The small molecule below binds the protein below.
Small molecule (SMILES): Nc1nccc(-c2c(-c3ccc(F)cc3)ncn2C2CCCCC2)n1

Binding-site contacts:
Ligand atom C10 contacts residue MET84 of chain 1.B at 3.4 Å (hydrophobic).
Ligand atom F1 contacts residue MET84 of chain 1.B at 3.6 Å.
Ligand atom C2 contacts residue MET82 of chain 1.B at 3.8 Å (hydrophobic).
Ligand atom C12 contacts residue LEU137 of chain 1.B at 3.7 Å (hydrophobic).
Ligand atom C6 contacts residue ILE25 of chain 1.B at 3.7 Å (hydrophobic).
Ligand atom C12 contacts residue ALA38 of chain 1.B at 3.8 Å (hydrophobic).
Ligand atom C2 contacts residue LYS40 of chain 1.B at 3.8 Å.
Ligand atom C3 contacts residue MET84 of chain 1.B at 3.6 Å (hydrophobic).
Ligand atom N2 contacts residue ILE150 of chain 1.B at 3.6 Å.
Ligand atom C19 contacts residue SER90 of chain 1.B at 3.5 Å.
Ligand atom N4 contacts residue ALA38 of chain 1.B at 3.5 Å.
Ligand atom N4 contacts residue LEU87 of chain 1.B at 2.9 Å (h-bond).
Ligand atom C13 contacts residue LEU137 of chain 1.B at 3.8 Å (hydrophobic).
Ligand atom C11 contacts residue ALA38 of chain 1.B at 3.5 Å (hydrophobic).
Ligand atom C1 contacts residue MET84 of chain 1.B at 3.8 Å (hydrophobic).
Ligand atom C1 contacts residue MET82 of chain 1.B at 3.8 Å (hydrophobic).
Ligand atom C11 contacts residue LEU87 of chain 1.B at 3.7 Å (hydrophobic).
Ligand atom C14 contacts residue ASP134 of chain 1.B at 3.8 Å.
Ligand atom F1 contacts residue ILE70 of chain 1.B at 3.7 Å.
Ligand atom C1 contacts residue ALA38 of chain 1.B at 3.5 Å (hydrophobic).
Ligand atom C10 contacts residue ALA38 of chain 1.B at 3.9 Å (hydrophobic).
Ligand atom C18 contacts residue ASP93 of chain 1.B at 3.6 Å.
Ligand atom C1 contacts residue LYS40 of chain 1.B at 3.6 Å.
Ligand atom N5 contacts residue LEU137 of chain 1.B at 3.5 Å.
Ligand atom F1 contacts residue VAL83 of chain 1.B at 3.7 Å.
Ligand atom N1 contacts residue LEU87 of chain 1.B at 3.2 Å (h-bond).
Ligand atom C7 contacts residue ILE150 of chain 1.B at 3.6 Å (hydrophobic).
Ligand atom C5 contacts residue ILE25 of chain 1.B at 3.7 Å (hydrophobic).
Ligand atom N2 contacts residue ILE25 of chain 1.B at 3.8 Å.
Ligand atom C11 contacts residue GLU85 of chain 1.B at 3.5 Å.
Ligand atom C8 contacts residue ILE150 of chain 1.B at 3.7 Å (hydrophobic).
Ligand atom N1 contacts residue LEU86 of chain 1.B at 3.7 Å.
Ligand atom N3 contacts residue ILE25 of chain 1.B at 3.2 Å.
Ligand atom C8 contacts residue ILE25 of chain 1.B at 3.4 Å (hydrophobic).
Ligand atom F1 contacts residue MET82 of chain 1.B at 3.0 Å.
Ligand atom C9 contacts residue ILE150 of chain 1.B at 3.8 Å (hydrophobic).
Ligand atom C11 contacts residue MET84 of chain 1.B at 3.6 Å (hydrophobic).
Ligand atom C2 contacts residue MET84 of chain 1.B at 3.8 Å (hydrophobic).
Ligand atom C9 contacts residue ILE25 of chain 1.B at 3.5 Å (hydrophobic).
Ligand atom C7 contacts residue ILE25 of chain 1.B at 3.8 Å (hydrophobic).

Sequence of chain 1.B:
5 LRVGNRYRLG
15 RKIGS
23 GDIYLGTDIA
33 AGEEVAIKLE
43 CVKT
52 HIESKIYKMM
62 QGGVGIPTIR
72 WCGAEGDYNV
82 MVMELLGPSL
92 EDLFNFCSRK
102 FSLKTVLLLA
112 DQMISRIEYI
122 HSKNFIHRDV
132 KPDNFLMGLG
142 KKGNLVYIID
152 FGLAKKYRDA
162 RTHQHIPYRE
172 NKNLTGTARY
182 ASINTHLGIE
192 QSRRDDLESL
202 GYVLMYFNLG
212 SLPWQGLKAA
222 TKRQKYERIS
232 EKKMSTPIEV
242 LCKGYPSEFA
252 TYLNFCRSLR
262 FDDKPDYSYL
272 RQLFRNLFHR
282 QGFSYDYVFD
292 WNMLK